A small-molecule ligand and the protein it binds are described below.
Small molecule (SMILES): COc1cccc(-c2nnc3n(Cc4ccc(C(=O)N5CCC[C@H]5C(=O)O)cc4Cl)c(=O)c4ccccc4n23)c1O

Sequence of chain 1.B:
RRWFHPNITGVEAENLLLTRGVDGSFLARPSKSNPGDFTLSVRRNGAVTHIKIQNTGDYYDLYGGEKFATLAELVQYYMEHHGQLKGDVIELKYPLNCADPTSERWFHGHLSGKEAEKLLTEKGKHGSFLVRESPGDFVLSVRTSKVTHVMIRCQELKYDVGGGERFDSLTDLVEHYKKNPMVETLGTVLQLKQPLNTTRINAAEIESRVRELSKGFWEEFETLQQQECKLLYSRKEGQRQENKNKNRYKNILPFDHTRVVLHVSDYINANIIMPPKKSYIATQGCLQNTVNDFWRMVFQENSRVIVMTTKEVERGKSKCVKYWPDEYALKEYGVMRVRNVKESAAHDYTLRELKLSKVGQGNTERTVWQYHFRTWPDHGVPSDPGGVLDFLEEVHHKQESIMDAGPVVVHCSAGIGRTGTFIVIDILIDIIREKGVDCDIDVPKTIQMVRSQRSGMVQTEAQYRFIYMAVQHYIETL

Binding-site contacts:
Ligand atom N3 contacts residue GLN270 of chain 1.B at 3.3 Å (h-bond).
Ligand atom O2 contacts residue ARG266 of chain 1.B at 3.1 Å (salt-bridge).
Ligand atom C22 contacts residue ASN282 of chain 1.B at 3.6 Å.
Ligand atom O2 contacts residue LEU263 of chain 1.B at 2.8 Å (h-bond).
Ligand atom C20 contacts residue GLN270 of chain 1.B at 3.1 Å.
Ligand atom C8 contacts residue ARG266 of chain 1.B at 3.5 Å.
Ligand atom C2 contacts residue GLN80 of chain 1.B at 3.6 Å.
Ligand atom C19 contacts residue HIS85 of chain 1.B at 3.5 Å.
Ligand atom C7 contacts residue GLN80 of chain 1.B at 3.6 Å.
Ligand atom O6 contacts residue HIS85 of chain 1.B at 3.2 Å.
Ligand atom C5 contacts residue GLN80 of chain 1.B at 3.5 Å.
Ligand atom C11 contacts residue SER265 of chain 1.B at 3.6 Å.
Ligand atom C6 contacts residue GLN80 of chain 1.B at 3.5 Å.
Ligand atom CL1 contacts residue ASN282 of chain 1.B at 3.4 Å.
Ligand atom N4 contacts residue GLN270 of chain 1.B at 3.0 Å (h-bond).
Ligand atom O5 contacts residue TYR81 of chain 1.B at 3.6 Å.
Ligand atom C10 contacts residue SER265 of chain 1.B at 3.7 Å.
Ligand atom O1 contacts residue LEU263 of chain 1.B at 3.1 Å (h-bond).
Ligand atom N4 contacts residue ARG266 of chain 1.B at 3.4 Å.
Ligand atom C12 contacts residue SER265 of chain 1.B at 3.6 Å.
Ligand atom O4 contacts residue TYR81 of chain 1.B at 3.0 Å (h-bond).
Ligand atom O2 contacts residue TYR264 of chain 1.B at 3.2 Å (h-bond).
Ligand atom C19 contacts residue GLN270 of chain 1.B at 3.3 Å.
Ligand atom N3 contacts residue SER265 of chain 1.B at 3.6 Å.
Ligand atom C8 contacts residue GLN270 of chain 1.B at 3.6 Å.
Ligand atom N2 contacts residue ARG266 of chain 1.B at 3.7 Å.
Ligand atom C1 contacts residue GLU84 of chain 1.B at 3.6 Å.
Ligand atom O6 contacts residue TYR81 of chain 1.B at 3.3 Å.
Ligand atom C29 contacts residue TYR81 of chain 1.B at 3.7 Å (hydrophobic).
Ligand atom C16 contacts residue SER265 of chain 1.B at 3.6 Å.
Ligand atom C4 contacts residue GLN80 of chain 1.B at 3.5 Å.
Ligand atom N3 contacts residue ARG266 of chain 1.B at 3.1 Å (salt-bridge).
Ligand atom C6 contacts residue GLU84 of chain 1.B at 3.5 Å.
Ligand atom C11 contacts residue LYS267 of chain 1.B at 3.7 Å.
Ligand atom O2 contacts residue GLN80 of chain 1.B at 3.5 Å (h-bond).
Ligand atom O5 contacts residue GLN88 of chain 1.B at 3.2 Å (h-bond).
Ligand atom CL1 contacts residue LEU284 of chain 1.B at 3.5 Å.
Ligand atom C3 contacts residue GLN80 of chain 1.B at 3.4 Å.
Ligand atom C21 contacts residue GLN270 of chain 1.B at 3.7 Å.
Ligand atom O4 contacts residue LYS281 of chain 1.B at 2.8 Å (salt-bridge).